Binding-site contacts:
Ligand atom O6 contacts residue SER44 of chain 1.A at 3.9 Å.
Ligand atom N2 contacts residue THR22 of chain 1.A at 3.4 Å.
Ligand atom C1 contacts residue THR22 of chain 1.A at 3.7 Å.
Ligand atom N2 contacts residue ASN20 of chain 1.A at 2.8 Å (h-bond).
Ligand atom C5 contacts residue PHE25 of chain 1.A at 3.6 Å (hydrophobic).
Ligand atom C8 contacts residue THR21 of chain 1.A at 3.2 Å.
Ligand atom C7 contacts residue ASN20 of chain 1.A at 3.2 Å.
Ligand atom C6 contacts residue CYS42 of chain 1.A at 4.2 Å (hydrophobic).
Ligand atom C2 contacts residue THR22 of chain 1.A at 4.0 Å.
Ligand atom O5 contacts residue PHE25 of chain 1.A at 3.5 Å.
Ligand atom C8 contacts residue THR22 of chain 1.A at 3.1 Å.
Ligand atom C2 contacts residue ASN20 of chain 1.A at 2.4 Å.
Ligand atom O5 contacts residue SER44 of chain 1.A at 3.8 Å.
Ligand atom C7 contacts residue THR21 of chain 1.A at 4.5 Å.
Ligand atom C1 contacts residue ASN20 of chain 1.A at 1.4 Å.
Ligand atom C6 contacts residue PHE25 of chain 1.A at 3.3 Å (hydrophobic).
Ligand atom C3 contacts residue ASN20 of chain 1.A at 3.8 Å.
Ligand atom C4 contacts residue ASN20 of chain 1.A at 4.2 Å.
Ligand atom C6 contacts residue SER44 of chain 1.A at 4.2 Å.
Ligand atom C8 contacts residue ASN20 of chain 1.A at 4.1 Å.
Ligand atom O6 contacts residue ASP43 of chain 1.A at 3.9 Å.
Ligand atom C3 contacts residue THR22 of chain 1.A at 4.3 Å.
Ligand atom O5 contacts residue ASN20 of chain 1.A at 2.4 Å (h-bond).
Ligand atom C7 contacts residue THR22 of chain 1.A at 3.8 Å.
Ligand atom C1 contacts residue PHE25 of chain 1.A at 3.9 Å (hydrophobic).
Ligand atom O7 contacts residue ASN20 of chain 1.A at 3.4 Å (h-bond).
Ligand atom C5 contacts residue ASN20 of chain 1.A at 3.7 Å.
Ligand atom O6 contacts residue CYS42 of chain 1.A at 4.3 Å.

This small molecule binds to this protein.
Small molecule (SMILES): CC(=O)N[C@@H]1[C@@H](O)[C@H](O)[C@@H](CO)O[C@H]1O

Sequence of chain 1.A:
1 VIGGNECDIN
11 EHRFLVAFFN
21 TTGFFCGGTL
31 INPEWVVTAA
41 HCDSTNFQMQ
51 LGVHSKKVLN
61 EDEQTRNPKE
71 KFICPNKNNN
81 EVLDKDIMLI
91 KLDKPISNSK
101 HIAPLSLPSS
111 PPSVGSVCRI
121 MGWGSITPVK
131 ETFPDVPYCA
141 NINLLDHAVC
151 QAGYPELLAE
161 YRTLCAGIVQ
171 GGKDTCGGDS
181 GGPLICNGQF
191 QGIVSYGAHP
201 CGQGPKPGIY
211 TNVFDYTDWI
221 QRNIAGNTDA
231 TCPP